Sequence of chain 1.B:
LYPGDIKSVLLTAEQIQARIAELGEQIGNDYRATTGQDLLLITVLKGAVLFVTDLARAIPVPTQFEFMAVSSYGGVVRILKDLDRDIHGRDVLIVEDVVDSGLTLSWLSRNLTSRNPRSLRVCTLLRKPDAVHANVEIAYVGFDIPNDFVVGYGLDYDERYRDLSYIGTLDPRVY

Binding-site contacts:
Ligand atom N1 contacts residue VAL181 of chain 1.B at 2.5 Å (h-bond).
Ligand atom O6 contacts residue ASP179 of chain 1.B at 3.9 Å.
Ligand atom C6 contacts residue LYS159 of chain 1.B at 3.8 Å.
Ligand atom N9 contacts residue VAL129 of chain 1.B at 4.3 Å.
Ligand atom C5 contacts residue PHE180 of chain 1.B at 3.8 Å (hydrophobic).
Ligand atom PAU contacts residue GLY133 of chain 1.B at 3.8 Å.
Ligand atom OAB contacts residue SER132 of chain 1.B at 3.9 Å.
Ligand atom CAI contacts residue ASP131 of chain 1.B at 3.7 Å.
Ligand atom OAN contacts residue ASP131 of chain 1.B at 4.3 Å.
Ligand atom C2 contacts residue ASP187 of chain 1.B at 3.7 Å.
Ligand atom OAC contacts residue ASP131 of chain 1.B at 3.4 Å.
Ligand atom OAD contacts residue ASP131 of chain 1.B at 2.7 Å (salt-bridge).
Ligand atom N7 contacts residue LYS159 of chain 1.B at 3.0 Å (salt-bridge).
Ligand atom C5 contacts residue LYS159 of chain 1.B at 3.7 Å.
Ligand atom N3 contacts residue PHE180 of chain 1.B at 4.1 Å.
Ligand atom O6 contacts residue PHE180 of chain 1.B at 3.4 Å.
Ligand atom PAU contacts residue ASP131 of chain 1.B at 3.5 Å.
Ligand atom C2 contacts residue PHE180 of chain 1.B at 3.8 Å (hydrophobic).
Ligand atom OAD contacts residue VAL129 of chain 1.B at 4.1 Å.
Ligand atom C6 contacts residue VAL181 of chain 1.B at 3.4 Å (hydrophobic).
Ligand atom N1 contacts residue LEU186 of chain 1.B at 4.0 Å.
Ligand atom CAG contacts residue POP1 of chain 1.L at 3.2 Å.
Ligand atom O6 contacts residue LYS159 of chain 1.B at 3.0 Å (salt-bridge).
Ligand atom O6 contacts residue VAL181 of chain 1.B at 2.8 Å (h-bond).
Ligand atom NAL contacts residue POP1 of chain 1.L at 3.1 Å (h-bond).
Ligand atom N1 contacts residue PHE180 of chain 1.B at 3.7 Å.
Ligand atom C8 contacts residue LYS159 of chain 1.B at 4.2 Å.
Ligand atom OAD contacts residue VAL130 of chain 1.B at 3.5 Å.
Ligand atom C4 contacts residue PHE180 of chain 1.B at 4.0 Å (hydrophobic).
Ligand atom OAD contacts residue SER132 of chain 1.B at 3.4 Å (h-bond).
Ligand atom OAC contacts residue GLY133 of chain 1.B at 3.7 Å.
Ligand atom C2 contacts residue VAL181 of chain 1.B at 3.5 Å (hydrophobic).
Ligand atom OAC contacts residue SER132 of chain 1.B at 2.6 Å (h-bond).
Ligand atom CAI contacts residue VAL129 of chain 1.B at 3.4 Å (hydrophobic).
Ligand atom PAU contacts residue SER132 of chain 1.B at 3.7 Å.
Ligand atom OAD contacts residue GLY133 of chain 1.B at 2.9 Å (h-bond).
Ligand atom C2 contacts residue LEU186 of chain 1.B at 3.9 Å (hydrophobic).
Ligand atom C4 contacts residue VAL129 of chain 1.B at 4.2 Å (hydrophobic).
Ligand atom OAB contacts residue GLY133 of chain 1.B at 4.3 Å.
Ligand atom C6 contacts residue PHE180 of chain 1.B at 3.7 Å (hydrophobic).

A protein and the small-molecule ligand that binds it are described below.
Small molecule (SMILES): O=c1[nH]cnc2c1ncn2[C@@H]1CNC[C@@H]1OCP(=O)(O)O